Sequence of chain 1.A:
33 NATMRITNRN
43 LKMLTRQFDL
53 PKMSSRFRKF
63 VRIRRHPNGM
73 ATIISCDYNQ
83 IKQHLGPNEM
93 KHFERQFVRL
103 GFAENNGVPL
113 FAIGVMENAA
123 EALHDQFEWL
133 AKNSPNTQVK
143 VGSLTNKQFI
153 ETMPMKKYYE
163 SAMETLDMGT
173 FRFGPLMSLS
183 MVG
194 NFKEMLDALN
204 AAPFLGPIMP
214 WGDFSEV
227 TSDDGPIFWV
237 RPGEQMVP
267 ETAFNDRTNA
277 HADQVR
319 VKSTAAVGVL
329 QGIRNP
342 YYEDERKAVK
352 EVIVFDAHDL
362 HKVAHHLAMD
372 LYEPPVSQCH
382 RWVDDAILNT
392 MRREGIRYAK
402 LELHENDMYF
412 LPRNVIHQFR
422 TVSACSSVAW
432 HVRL

Binding-site contacts:
Ligand atom O2 contacts residue LEU412 of chain 1.A at 4.0 Å.
Ligand atom O5 contacts residue HIS277 of chain 1.A at 3.1 Å (h-bond).
Ligand atom C1 contacts residue TYR410 of chain 1.A at 3.7 Å (hydrophobic).
Ligand atom O5 contacts residue HIS418 of chain 1.A at 3.2 Å (h-bond).
Ligand atom O3 contacts residue THR274 of chain 1.A at 2.8 Å (h-bond).
Ligand atom O1 contacts residue ALA324 of chain 1.A at 3.5 Å.
Ligand atom C3 contacts residue TRP235 of chain 1.A at 4.1 Å (hydrophobic).
Ligand atom O1 contacts residue LEU412 of chain 1.A at 3.8 Å.
Ligand atom O1 contacts residue ASP279 of chain 1.A at 3.0 Å (salt-bridge).
Ligand atom O2 contacts residue ALA430 of chain 1.A at 4.2 Å.
Ligand atom O3 contacts residue LYS351 of chain 1.A at 3.9 Å.
Ligand atom C2 contacts residue TYR410 of chain 1.A at 4.0 Å (hydrophobic).
Ligand atom O1 contacts residue HIS418 of chain 1.A at 3.2 Å (h-bond).
Ligand atom C3 contacts residue TYR410 of chain 1.A at 3.5 Å (hydrophobic).
Ligand atom O2 contacts residue TYR410 of chain 1.A at 2.7 Å (h-bond).
Ligand atom O1 contacts residue FE21 of chain 1.C at 2.1 Å.
Ligand atom O4 contacts residue PHE420 of chain 1.A at 3.1 Å.
Ligand atom O2 contacts residue ALA324 of chain 1.A at 4.2 Å.
Ligand atom O2 contacts residue PG01 of chain 1.D at 4.1 Å.
Ligand atom C5 contacts residue PHE420 of chain 1.A at 3.4 Å (hydrophobic).
Ligand atom C4 contacts residue THR274 of chain 1.A at 3.8 Å.
Ligand atom C2 contacts residue HIS277 of chain 1.A at 4.1 Å.
Ligand atom O5 contacts residue FE21 of chain 1.C at 2.3 Å.
Ligand atom O2 contacts residue FE21 of chain 1.C at 4.0 Å.
Ligand atom O4 contacts residue TRP235 of chain 1.A at 3.5 Å.
Ligand atom O3 contacts residue PHE420 of chain 1.A at 3.4 Å.
Ligand atom C1 contacts residue PG01 of chain 1.D at 4.0 Å.
Ligand atom C1 contacts residue LEU412 of chain 1.A at 3.8 Å (hydrophobic).
Ligand atom C2 contacts residue PHE420 of chain 1.A at 4.2 Å (hydrophobic).
Ligand atom C1 contacts residue HIS418 of chain 1.A at 3.8 Å.
Ligand atom C4 contacts residue PHE420 of chain 1.A at 3.6 Å (hydrophobic).
Ligand atom C1 contacts residue FE21 of chain 1.C at 2.8 Å.
Ligand atom O1 contacts residue PG01 of chain 1.D at 3.6 Å.
Ligand atom O5 contacts residue PHE420 of chain 1.A at 4.1 Å.
Ligand atom C2 contacts residue HIS418 of chain 1.A at 3.8 Å.
Ligand atom C3 contacts residue PHE420 of chain 1.A at 3.8 Å (hydrophobic).
Ligand atom C5 contacts residue TRP235 of chain 1.A at 3.9 Å (hydrophobic).
Ligand atom C5 contacts residue THR274 of chain 1.A at 3.7 Å.
Ligand atom O4 contacts residue LYS351 of chain 1.A at 3.6 Å.
Ligand atom C2 contacts residue FE21 of chain 1.C at 2.8 Å.

A small-molecule ligand and the protein it binds are described below.
Small molecule (SMILES): O=C(O)CCC(=O)C(=O)O